Sequence of chain 1.BA:
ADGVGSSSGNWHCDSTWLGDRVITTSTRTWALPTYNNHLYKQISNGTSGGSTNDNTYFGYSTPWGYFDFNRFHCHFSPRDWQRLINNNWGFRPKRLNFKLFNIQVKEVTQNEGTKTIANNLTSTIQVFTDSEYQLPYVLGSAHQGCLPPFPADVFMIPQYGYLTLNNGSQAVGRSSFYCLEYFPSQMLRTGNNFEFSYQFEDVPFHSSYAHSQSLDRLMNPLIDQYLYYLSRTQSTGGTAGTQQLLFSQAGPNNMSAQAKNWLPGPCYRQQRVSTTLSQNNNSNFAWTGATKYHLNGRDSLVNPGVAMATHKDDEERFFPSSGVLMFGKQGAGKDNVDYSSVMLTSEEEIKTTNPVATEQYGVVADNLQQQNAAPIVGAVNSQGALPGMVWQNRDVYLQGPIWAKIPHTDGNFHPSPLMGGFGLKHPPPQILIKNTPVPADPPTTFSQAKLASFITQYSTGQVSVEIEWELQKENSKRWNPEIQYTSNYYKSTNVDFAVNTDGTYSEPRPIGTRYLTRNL

A small-molecule ligand and the protein it binds are described below.
Small molecule (SMILES): OC[C@H]1O[C@@H](O)[C@H](O)[C@@H](O)[C@H]1O

Binding-site contacts:
Ligand atom O3 contacts residue ASN254 of chain 1.BA at 3.8 Å.
Ligand atom O4 contacts residue TRP287 of chain 1.M at 2.1 Å.
Ligand atom C4 contacts residue TRP287 of chain 1.M at 3.4 Å (hydrophobic).
Ligand atom C1 contacts residue TRP287 of chain 1.M at 3.8 Å (hydrophobic).
Ligand atom C6 contacts residue TRP287 of chain 1.M at 3.8 Å (hydrophobic).
Ligand atom O5 contacts residue TRP287 of chain 1.M at 3.3 Å.
Ligand atom O2 contacts residue THR52 of chain 1.M at 4.4 Å.
Ligand atom O3 contacts residue TRP287 of chain 1.M at 3.8 Å.
Ligand atom O1 contacts residue TRP287 of chain 1.M at 3.0 Å (h-bond).
Ligand atom O3 contacts residue ALA257 of chain 1.BA at 4.5 Å.
Ligand atom C3 contacts residue TRP287 of chain 1.M at 4.3 Å (hydrophobic).
Ligand atom C2 contacts residue TRP287 of chain 1.M at 3.8 Å (hydrophobic).
Ligand atom O2 contacts residue SER256 of chain 1.BA at 4.0 Å.
Ligand atom O2 contacts residue ASN254 of chain 1.BA at 4.0 Å.
Ligand atom C3 contacts residue ASN254 of chain 1.BA at 4.1 Å.
Ligand atom C5 contacts residue TRP287 of chain 1.M at 3.9 Å (hydrophobic).
Ligand atom O2 contacts residue ASN55 of chain 1.M at 3.5 Å (h-bond).

Sequence of chain 1.M:
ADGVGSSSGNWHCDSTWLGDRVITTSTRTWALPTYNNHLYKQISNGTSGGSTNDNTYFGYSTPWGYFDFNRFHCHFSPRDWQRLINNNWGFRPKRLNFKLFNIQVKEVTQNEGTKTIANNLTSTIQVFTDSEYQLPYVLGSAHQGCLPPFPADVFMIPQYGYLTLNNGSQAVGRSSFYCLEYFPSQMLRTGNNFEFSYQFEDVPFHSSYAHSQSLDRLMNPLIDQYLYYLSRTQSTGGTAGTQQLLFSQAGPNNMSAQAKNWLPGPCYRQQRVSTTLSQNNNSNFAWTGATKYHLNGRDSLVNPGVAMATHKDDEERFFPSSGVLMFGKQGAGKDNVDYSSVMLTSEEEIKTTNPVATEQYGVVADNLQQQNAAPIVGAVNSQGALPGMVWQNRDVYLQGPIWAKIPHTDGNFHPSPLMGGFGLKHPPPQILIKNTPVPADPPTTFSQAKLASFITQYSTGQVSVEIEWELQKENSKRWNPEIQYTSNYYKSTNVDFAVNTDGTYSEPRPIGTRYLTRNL